This protein binds this small molecule.
Small molecule (SMILES): N[P]1(=O)C=CNC(=O)N1

Sequence of chain 3.A:
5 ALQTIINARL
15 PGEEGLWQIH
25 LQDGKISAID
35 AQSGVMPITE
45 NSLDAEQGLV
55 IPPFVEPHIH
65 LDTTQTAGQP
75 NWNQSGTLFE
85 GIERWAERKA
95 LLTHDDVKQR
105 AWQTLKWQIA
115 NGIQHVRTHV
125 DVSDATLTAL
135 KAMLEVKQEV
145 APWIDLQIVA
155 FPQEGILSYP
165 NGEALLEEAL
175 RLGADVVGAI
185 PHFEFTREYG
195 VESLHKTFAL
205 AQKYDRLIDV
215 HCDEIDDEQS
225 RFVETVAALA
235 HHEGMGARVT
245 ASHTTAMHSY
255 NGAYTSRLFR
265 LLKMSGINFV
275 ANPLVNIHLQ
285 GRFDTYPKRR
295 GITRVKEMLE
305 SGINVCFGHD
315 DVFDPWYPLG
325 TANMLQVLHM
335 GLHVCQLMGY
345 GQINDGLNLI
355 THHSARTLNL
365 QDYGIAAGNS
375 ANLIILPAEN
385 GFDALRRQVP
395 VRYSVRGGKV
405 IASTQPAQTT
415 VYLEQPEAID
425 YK

Binding-site contacts:
Ligand atom N4 contacts residue ASP314 of chain 3.A at 3.2 Å (salt-bridge).
Ligand atom C5 contacts residue TRP320 of chain 3.A at 3.8 Å (hydrophobic).
Ligand atom C6 contacts residue GLN157 of chain 3.A at 3.7 Å.
Ligand atom N4 contacts residue LEU283 of chain 3.A at 3.9 Å.
Ligand atom N4 contacts residue HIS247 of chain 3.A at 3.9 Å.
Ligand atom O4 contacts residue ZN1 of chain 3.C at 2.1 Å.
Ligand atom N4 contacts residue GLU218 of chain 3.A at 3.0 Å (salt-bridge).
Ligand atom C5 contacts residue ZN1 of chain 3.C at 3.5 Å.
Ligand atom C6 contacts residue TRP320 of chain 3.A at 3.5 Å (hydrophobic).
Ligand atom N4 contacts residue VAL279 of chain 3.A at 3.9 Å.
Ligand atom O2 contacts residue GLU218 of chain 3.A at 3.9 Å.
Ligand atom C2 contacts residue GLN157 of chain 3.A at 3.6 Å.
Ligand atom P4 contacts residue ASP314 of chain 3.A at 3.6 Å.
Ligand atom N1 contacts residue PHE155 of chain 3.A at 4.0 Å.
Ligand atom O4 contacts residue HIS64 of chain 3.A at 3.5 Å (h-bond).
Ligand atom N1 contacts residue TRP320 of chain 3.A at 3.5 Å.
Ligand atom P4 contacts residue HIS247 of chain 3.A at 3.8 Å.
Ligand atom N3 contacts residue HIS215 of chain 3.A at 3.6 Å.
Ligand atom O2 contacts residue ILE184 of chain 3.A at 3.7 Å.
Ligand atom C5 contacts residue ASP314 of chain 3.A at 3.8 Å.
Ligand atom O4 contacts residue GLU218 of chain 3.A at 3.7 Å.
Ligand atom O4 contacts residue HIS247 of chain 3.A at 2.8 Å (h-bond).
Ligand atom O2 contacts residue PHE155 of chain 3.A at 3.8 Å.
Ligand atom O4 contacts residue HIS62 of chain 3.A at 3.6 Å.
Ligand atom N1 contacts residue GLN157 of chain 3.A at 2.8 Å (h-bond).
Ligand atom P4 contacts residue ZN1 of chain 3.C at 3.2 Å.
Ligand atom C6 contacts residue HIS64 of chain 3.A at 3.5 Å.
Ligand atom O2 contacts residue GLN157 of chain 3.A at 3.0 Å (h-bond).
Ligand atom P4 contacts residue GLU218 of chain 3.A at 3.6 Å.
Ligand atom P4 contacts residue HIS64 of chain 3.A at 4.0 Å.
Ligand atom C5 contacts residue ASP315 of chain 3.A at 3.5 Å.
Ligand atom O4 contacts residue HIS215 of chain 3.A at 3.0 Å (h-bond).
Ligand atom C2 contacts residue GLU218 of chain 3.A at 3.9 Å.
Ligand atom N4 contacts residue ASP315 of chain 3.A at 3.7 Å.
Ligand atom O4 contacts residue ASP314 of chain 3.A at 3.0 Å (salt-bridge).
Ligand atom N3 contacts residue LEU82 of chain 3.A at 3.6 Å.
Ligand atom N3 contacts residue GLU218 of chain 3.A at 2.9 Å (salt-bridge).
Ligand atom C5 contacts residue HIS64 of chain 3.A at 3.3 Å.
Ligand atom O2 contacts residue LEU82 of chain 3.A at 3.5 Å.
Ligand atom C2 contacts residue LEU82 of chain 3.A at 3.7 Å (hydrophobic).